This protein binds this small molecule.
Small molecule (SMILES): NC(=O)c1ccc(NC(=O)[C@@H]2CCCO2)cc1

Sequence of chain 2.A:
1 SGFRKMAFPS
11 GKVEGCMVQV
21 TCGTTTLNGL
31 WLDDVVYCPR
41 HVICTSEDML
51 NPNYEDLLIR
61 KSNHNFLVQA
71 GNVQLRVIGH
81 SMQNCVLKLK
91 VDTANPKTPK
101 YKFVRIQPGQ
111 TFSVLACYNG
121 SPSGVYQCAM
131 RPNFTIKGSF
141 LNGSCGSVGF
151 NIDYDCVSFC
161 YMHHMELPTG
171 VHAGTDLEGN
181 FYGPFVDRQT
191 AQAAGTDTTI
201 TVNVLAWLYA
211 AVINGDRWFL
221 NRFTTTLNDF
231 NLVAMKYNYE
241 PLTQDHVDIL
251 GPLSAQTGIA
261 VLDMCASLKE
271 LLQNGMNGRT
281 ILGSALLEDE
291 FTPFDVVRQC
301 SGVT

Binding-site contacts:
Ligand atom C3 contacts residue GLY183 of chain 2.A at 4.0 Å.
Ligand atom N1 contacts residue ARG105 of chain 2.A at 4.3 Å.
Ligand atom C6 contacts residue GLY183 of chain 2.A at 3.9 Å.
Ligand atom O1 contacts residue PHE134 of chain 2.A at 3.3 Å.
Ligand atom C9 contacts residue ILE106 of chain 2.A at 3.5 Å (hydrophobic).
Ligand atom O1 contacts residue ARG105 of chain 2.A at 2.9 Å (salt-bridge).
Ligand atom O1 contacts residue TYR182 of chain 2.A at 3.4 Å.
Ligand atom C9 contacts residue ARG105 of chain 2.A at 3.1 Å.
Ligand atom C1 contacts residue GLY183 of chain 2.A at 4.0 Å.
Ligand atom C8 contacts residue TYR182 of chain 2.A at 4.1 Å (hydrophobic).
Ligand atom N1 contacts residue PHE134 of chain 2.A at 3.4 Å.
Ligand atom C2 contacts residue PHE134 of chain 2.A at 4.0 Å (hydrophobic).
Ligand atom O2 contacts residue PRO108 of chain 2.A at 3.5 Å.
Ligand atom C5 contacts residue GLY183 of chain 2.A at 3.7 Å.
Ligand atom C5 contacts residue PRO184 of chain 2.A at 4.2 Å (hydrophobic).
Ligand atom C8 contacts residue ARG105 of chain 2.A at 4.1 Å.
Ligand atom O2 contacts residue PHE134 of chain 2.A at 3.2 Å.
Ligand atom C1 contacts residue ARG105 of chain 2.A at 3.8 Å.
Ligand atom O1 contacts residue GLY183 of chain 2.A at 3.0 Å (h-bond).
Ligand atom C6 contacts residue PRO184 of chain 2.A at 3.9 Å (hydrophobic).
Ligand atom C8 contacts residue PRO108 of chain 2.A at 4.3 Å (hydrophobic).
Ligand atom C10 contacts residue GLN107 of chain 2.A at 3.4 Å.
Ligand atom C8 contacts residue ILE106 of chain 2.A at 3.8 Å (hydrophobic).
Ligand atom C10 contacts residue ARG105 of chain 2.A at 4.0 Å.
Ligand atom N contacts residue PRO184 of chain 2.A at 3.5 Å.
Ligand atom C7 contacts residue ARG105 of chain 2.A at 3.5 Å.
Ligand atom C3 contacts residue PHE134 of chain 2.A at 3.6 Å (hydrophobic).
Ligand atom C9 contacts residue TYR182 of chain 2.A at 4.2 Å (hydrophobic).
Ligand atom C7 contacts residue GLY183 of chain 2.A at 4.0 Å.
Ligand atom C11 contacts residue GLN107 of chain 2.A at 3.2 Å.
Ligand atom C2 contacts residue GLY183 of chain 2.A at 4.1 Å.
Ligand atom C10 contacts residue ILE106 of chain 2.A at 3.5 Å (hydrophobic).
Ligand atom C4 contacts residue GLY183 of chain 2.A at 3.9 Å.
Ligand atom C8 contacts residue PHE134 of chain 2.A at 3.2 Å (hydrophobic).
Ligand atom O contacts residue PRO184 of chain 2.A at 4.0 Å.
Ligand atom O contacts residue GLY183 of chain 2.A at 4.0 Å.
Ligand atom C7 contacts residue PHE134 of chain 2.A at 3.0 Å (hydrophobic).
Ligand atom O1 contacts residue PHE181 of chain 2.A at 4.3 Å.
Ligand atom O2 contacts residue GLN107 of chain 2.A at 3.6 Å (h-bond).
Ligand atom C contacts residue GLY183 of chain 2.A at 3.6 Å.